Binding-site contacts:
Ligand atom C7 contacts residue C151 of chain 51.D at 3.4 Å.
Ligand atom C13 contacts residue C151 of chain 51.D at 4.5 Å.
Ligand atom O3S contacts residue PHE223 of chain 51.A at 3.9 Å.
Ligand atom C6 contacts residue C151 of chain 51.D at 4.2 Å.
Ligand atom C11 contacts residue C151 of chain 51.D at 3.5 Å.
Ligand atom O3S contacts residue ARG224 of chain 51.A at 2.9 Å (salt-bridge).
Ligand atom C10 contacts residue C151 of chain 51.D at 3.4 Å.
Ligand atom C16 contacts residue ASP229 of chain 51.A at 4.3 Å.
Ligand atom C9 contacts residue C151 of chain 51.D at 3.4 Å.
Ligand atom C12 contacts residue C151 of chain 51.D at 3.4 Å.
Ligand atom C3 contacts residue TRP374 of chain 51.A at 4.3 Å (hydrophobic).
Ligand atom O2S contacts residue GLY222 of chain 51.A at 3.3 Å (h-bond).
Ligand atom O2S contacts residue ARG224 of chain 51.A at 4.5 Å.
Ligand atom C2 contacts residue TRP374 of chain 51.A at 4.1 Å (hydrophobic).
Ligand atom O1S contacts residue GLY222 of chain 51.A at 2.3 Å (h-bond).
Ligand atom C1 contacts residue TRP374 of chain 51.A at 3.6 Å (hydrophobic).
Ligand atom O1S contacts residue PHE223 of chain 51.A at 4.5 Å.
Ligand atom S1 contacts residue LYS215 of chain 51.A at 4.1 Å.
Ligand atom S1 contacts residue GLY222 of chain 51.A at 3.0 Å (h-bond).
Ligand atom S1 contacts residue ARG224 of chain 51.A at 4.3 Å.
Ligand atom C5 contacts residue C151 of chain 51.D at 4.0 Å.
Ligand atom O1S contacts residue TRP374 of chain 51.A at 4.3 Å.
Ligand atom O3S contacts residue TRP374 of chain 51.A at 3.3 Å.
Ligand atom S1 contacts residue TRP374 of chain 51.A at 4.0 Å.
Ligand atom C8 contacts residue C151 of chain 51.D at 3.7 Å.
Ligand atom O1S contacts residue LYS215 of chain 51.A at 2.7 Å (salt-bridge).
Ligand atom O3S contacts residue GLY222 of chain 51.A at 2.9 Å (h-bond).

The protein below binds the small molecule below.
Small molecule (SMILES): CCCCCCCCCCCC[N+](C)(C)CCCS(=O)(=O)O

Sequence of chain 51.A:
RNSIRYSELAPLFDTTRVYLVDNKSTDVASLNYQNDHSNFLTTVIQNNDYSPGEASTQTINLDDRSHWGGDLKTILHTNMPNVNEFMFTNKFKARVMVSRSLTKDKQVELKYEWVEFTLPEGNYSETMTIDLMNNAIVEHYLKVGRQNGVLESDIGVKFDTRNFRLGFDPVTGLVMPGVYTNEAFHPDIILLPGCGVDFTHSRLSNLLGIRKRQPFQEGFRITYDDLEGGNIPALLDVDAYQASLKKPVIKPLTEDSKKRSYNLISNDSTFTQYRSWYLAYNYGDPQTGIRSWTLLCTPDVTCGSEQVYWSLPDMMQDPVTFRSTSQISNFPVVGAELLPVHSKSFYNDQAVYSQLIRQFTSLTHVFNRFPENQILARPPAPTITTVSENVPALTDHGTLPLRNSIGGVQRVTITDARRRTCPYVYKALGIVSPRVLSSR